Sequence of chain 1.C:
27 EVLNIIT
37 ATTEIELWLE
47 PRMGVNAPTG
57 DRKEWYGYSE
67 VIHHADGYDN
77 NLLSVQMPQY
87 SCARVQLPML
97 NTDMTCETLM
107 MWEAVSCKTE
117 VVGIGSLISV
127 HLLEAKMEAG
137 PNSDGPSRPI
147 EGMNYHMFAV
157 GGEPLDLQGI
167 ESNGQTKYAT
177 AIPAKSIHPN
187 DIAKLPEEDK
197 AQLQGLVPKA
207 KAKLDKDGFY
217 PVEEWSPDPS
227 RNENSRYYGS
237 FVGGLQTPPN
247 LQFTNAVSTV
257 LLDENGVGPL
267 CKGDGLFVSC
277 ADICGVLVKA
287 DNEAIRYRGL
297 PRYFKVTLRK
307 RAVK

The protein below binds the small molecule below.
Small molecule (SMILES): CC(=O)N[C@H]1[C@H]([C@H](O)[C@H](O)CO)O[C@@](O[C@H]2[C@@H](O)[C@@H](CO)O[C@@H](O[C@H]3[C@H](O)[C@@H](O)[C@@H](O)O[C@@H]3CO)[C@@H]2O)(C(=O)O)C[C@@H]1O

Binding-site contacts:
Ligand atom O3 contacts residue LYS285 of chain 1.C at 3.8 Å.
Ligand atom O6 contacts residue ASN288 of chain 1.C at 4.2 Å.
Ligand atom O10 contacts residue ARG58 of chain 1.C at 3.6 Å (salt-bridge).
Ligand atom O1A contacts residue VAL67 of chain 1.C at 3.6 Å.
Ligand atom O1A contacts residue ASN288 of chain 1.C at 3.2 Å (h-bond).
Ligand atom C5 contacts residue ASP287 of chain 1.C at 3.9 Å.
Ligand atom C5 contacts residue GLU66 of chain 1.C at 4.0 Å.
Ligand atom C4 contacts residue VAL67 of chain 1.C at 3.7 Å (hydrophobic).
Ligand atom O4 contacts residue GLU66 of chain 1.C at 2.4 Å (salt-bridge).
Ligand atom C11 contacts residue LEU79 of chain 1.C at 3.6 Å (hydrophobic).
Ligand atom O4 contacts residue VAL67 of chain 1.C at 3.9 Å.
Ligand atom C4 contacts residue GLU66 of chain 1.C at 3.2 Å.
Ligand atom C6 contacts residue ASN288 of chain 1.C at 4.1 Å.
Ligand atom C4 contacts residue ASN288 of chain 1.C at 3.9 Å.
Ligand atom C2 contacts residue LYS285 of chain 1.C at 4.0 Å.
Ligand atom O4 contacts residue LYS285 of chain 1.C at 3.6 Å (salt-bridge).
Ligand atom O1B contacts residue HIS69 of chain 1.C at 2.6 Å (h-bond).
Ligand atom O1A contacts residue HIS69 of chain 1.C at 3.9 Å.
Ligand atom O8 contacts residue HIS69 of chain 1.C at 3.8 Å.
Ligand atom O4 contacts residue ASP287 of chain 1.C at 2.5 Å (salt-bridge).
Ligand atom C3 contacts residue VAL67 of chain 1.C at 4.2 Å (hydrophobic).
Ligand atom C6 contacts residue ASP287 of chain 1.C at 3.4 Å.
Ligand atom C4 contacts residue ASP287 of chain 1.C at 3.4 Å.
Ligand atom C11 contacts residue GLU66 of chain 1.C at 3.5 Å.
Ligand atom C1 contacts residue HIS69 of chain 1.C at 3.5 Å.
Ligand atom N5 contacts residue GLU66 of chain 1.C at 3.6 Å.
Ligand atom O1B contacts residue ASN288 of chain 1.C at 3.3 Å (h-bond).
Ligand atom C10 contacts residue ARG58 of chain 1.C at 4.0 Å.
Ligand atom C1 contacts residue LYS285 of chain 1.C at 3.8 Å.
Ligand atom C5 contacts residue ASN288 of chain 1.C at 4.1 Å.
Ligand atom O1A contacts residue LYS285 of chain 1.C at 2.8 Å (salt-bridge).
Ligand atom C3 contacts residue LYS285 of chain 1.C at 3.9 Å.
Ligand atom O4 contacts residue ARG292 of chain 1.C at 4.0 Å.
Ligand atom C11 contacts residue ARG58 of chain 1.C at 3.6 Å.
Ligand atom O6 contacts residue ASP287 of chain 1.C at 4.0 Å.
Ligand atom C10 contacts residue GLU66 of chain 1.C at 3.6 Å.
Ligand atom C4 contacts residue LYS285 of chain 1.C at 3.9 Å.
Ligand atom C1 contacts residue VAL67 of chain 1.C at 4.1 Å (hydrophobic).
Ligand atom C1 contacts residue ASN288 of chain 1.C at 3.5 Å.
Ligand atom O10 contacts residue GLU66 of chain 1.C at 3.8 Å.